A small-molecule ligand and the protein it binds are described below.
Small molecule (SMILES): N[C@@H](Cc1ccc(O)cc1)C(=O)O

Sequence of chain 1.A:
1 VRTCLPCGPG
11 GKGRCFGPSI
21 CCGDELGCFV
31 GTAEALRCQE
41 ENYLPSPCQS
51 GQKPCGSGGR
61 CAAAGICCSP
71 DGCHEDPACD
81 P

Binding-site contacts:
Ligand atom OH contacts residue CYS38 of chain 1.A at 2.5 Å (h-bond).
Ligand atom CA contacts residue CYS48 of chain 1.A at 4.0 Å (hydrophobic).
Ligand atom CD2 contacts residue CYS4 of chain 1.A at 3.6 Å (hydrophobic).
Ligand atom CD2 contacts residue GLY17 of chain 1.A at 3.8 Å.
Ligand atom CD2 contacts residue CYS48 of chain 1.A at 3.6 Å (hydrophobic).
Ligand atom CD1 contacts residue ASN42 of chain 1.A at 3.9 Å.
Ligand atom CZ contacts residue CYS38 of chain 1.A at 3.4 Å (hydrophobic).
Ligand atom CD2 contacts residue PHE16 of chain 1.A at 4.0 Å (hydrophobic).
Ligand atom O contacts residue CYS48 of chain 1.A at 3.2 Å (h-bond).
Ligand atom OXT contacts residue PHE1 of chain 1.F at 3.4 Å.
Ligand atom CE1 contacts residue PRO18 of chain 1.A at 3.2 Å (hydrophobic).
Ligand atom CE2 contacts residue CYS4 of chain 1.A at 3.6 Å (hydrophobic).
Ligand atom CZ contacts residue GLY17 of chain 1.A at 3.3 Å.
Ligand atom OH contacts residue PRO18 of chain 1.A at 3.9 Å.
Ligand atom CZ contacts residue PRO18 of chain 1.A at 3.6 Å (hydrophobic).
Ligand atom CZ contacts residue GLU41 of chain 1.A at 3.5 Å.
Ligand atom CE2 contacts residue PHE16 of chain 1.A at 3.9 Å (hydrophobic).
Ligand atom CE1 contacts residue CYS38 of chain 1.A at 3.4 Å (hydrophobic).
Ligand atom CZ contacts residue CYS15 of chain 1.A at 4.0 Å (hydrophobic).
Ligand atom OH contacts residue CYS15 of chain 1.A at 3.1 Å.
Ligand atom CG contacts residue GLY17 of chain 1.A at 4.1 Å.
Ligand atom CA contacts residue PHE1 of chain 1.F at 2.4 Å (hydrophobic).
Ligand atom C contacts residue PHE1 of chain 1.F at 3.2 Å (hydrophobic).
Ligand atom OH contacts residue GLU41 of chain 1.A at 3.4 Å.
Ligand atom CG contacts residue PHE1 of chain 1.F at 4.0 Å (hydrophobic).
Ligand atom CD1 contacts residue PRO18 of chain 1.A at 3.6 Å (hydrophobic).
Ligand atom CE2 contacts residue CYS48 of chain 1.A at 3.9 Å (hydrophobic).
Ligand atom CD1 contacts residue GLY17 of chain 1.A at 4.0 Å.
Ligand atom O contacts residue PHE1 of chain 1.F at 3.5 Å (h-bond).
Ligand atom C contacts residue CYS48 of chain 1.A at 4.0 Å (hydrophobic).
Ligand atom N contacts residue PHE1 of chain 1.F at 1.3 Å.
Ligand atom CE1 contacts residue ASN42 of chain 1.A at 4.0 Å.
Ligand atom CE1 contacts residue GLU41 of chain 1.A at 3.6 Å.
Ligand atom CE2 contacts residue GLY17 of chain 1.A at 3.4 Å.
Ligand atom CB contacts residue PHE1 of chain 1.F at 3.7 Å (hydrophobic).
Ligand atom OH contacts residue GLY17 of chain 1.A at 3.1 Å (h-bond).
Ligand atom CE1 contacts residue GLY17 of chain 1.A at 3.4 Å.
Ligand atom CE2 contacts residue GLU41 of chain 1.A at 3.9 Å.
Ligand atom CE2 contacts residue CYS15 of chain 1.A at 3.9 Å (hydrophobic).
Ligand atom N contacts residue GLU41 of chain 1.A at 4.0 Å.